Binding-site contacts:
Ligand atom C8 contacts residue ASN698 of chain 1.A at 3.8 Å.
Ligand atom O7 contacts residue ARG701 of chain 1.A at 3.0 Å (salt-bridge).
Ligand atom C4 contacts residue ASN698 of chain 1.A at 4.2 Å.
Ligand atom O5 contacts residue ARG695 of chain 1.A at 3.0 Å (salt-bridge).
Ligand atom N2 contacts residue ASN698 of chain 1.A at 3.1 Å (h-bond).
Ligand atom N2 contacts residue ARG701 of chain 1.A at 4.3 Å.
Ligand atom C1 contacts residue ARG695 of chain 1.A at 3.8 Å.
Ligand atom C5 contacts residue ASN698 of chain 1.A at 3.7 Å.
Ligand atom C7 contacts residue ARG701 of chain 1.A at 3.5 Å.
Ligand atom C7 contacts residue ASN698 of chain 1.A at 3.4 Å.
Ligand atom C2 contacts residue ASN698 of chain 1.A at 2.5 Å.
Ligand atom C8 contacts residue ARG701 of chain 1.A at 3.8 Å.
Ligand atom C7 contacts residue ARG674 of chain 1.A at 4.4 Å.
Ligand atom C8 contacts residue ARG674 of chain 1.A at 3.9 Å.
Ligand atom O6 contacts residue ARG695 of chain 1.A at 3.8 Å.
Ligand atom C6 contacts residue ARG695 of chain 1.A at 3.9 Å.
Ligand atom N2 contacts residue ARG674 of chain 1.A at 4.3 Å.
Ligand atom C3 contacts residue ASN698 of chain 1.A at 3.9 Å.
Ligand atom C1 contacts residue ARG674 of chain 1.A at 4.1 Å.
Ligand atom C5 contacts residue ARG695 of chain 1.A at 4.0 Å.
Ligand atom O5 contacts residue ASN698 of chain 1.A at 2.4 Å (h-bond).
Ligand atom O7 contacts residue ASN698 of chain 1.A at 3.2 Å (h-bond).
Ligand atom C1 contacts residue ASN698 of chain 1.A at 1.5 Å.

The protein below binds the small molecule below.
Small molecule (SMILES): CC(=O)N[C@@H]1[C@@H](O)[C@H](O)[C@@H](CO)O[C@H]1O

Sequence of chain 1.A:
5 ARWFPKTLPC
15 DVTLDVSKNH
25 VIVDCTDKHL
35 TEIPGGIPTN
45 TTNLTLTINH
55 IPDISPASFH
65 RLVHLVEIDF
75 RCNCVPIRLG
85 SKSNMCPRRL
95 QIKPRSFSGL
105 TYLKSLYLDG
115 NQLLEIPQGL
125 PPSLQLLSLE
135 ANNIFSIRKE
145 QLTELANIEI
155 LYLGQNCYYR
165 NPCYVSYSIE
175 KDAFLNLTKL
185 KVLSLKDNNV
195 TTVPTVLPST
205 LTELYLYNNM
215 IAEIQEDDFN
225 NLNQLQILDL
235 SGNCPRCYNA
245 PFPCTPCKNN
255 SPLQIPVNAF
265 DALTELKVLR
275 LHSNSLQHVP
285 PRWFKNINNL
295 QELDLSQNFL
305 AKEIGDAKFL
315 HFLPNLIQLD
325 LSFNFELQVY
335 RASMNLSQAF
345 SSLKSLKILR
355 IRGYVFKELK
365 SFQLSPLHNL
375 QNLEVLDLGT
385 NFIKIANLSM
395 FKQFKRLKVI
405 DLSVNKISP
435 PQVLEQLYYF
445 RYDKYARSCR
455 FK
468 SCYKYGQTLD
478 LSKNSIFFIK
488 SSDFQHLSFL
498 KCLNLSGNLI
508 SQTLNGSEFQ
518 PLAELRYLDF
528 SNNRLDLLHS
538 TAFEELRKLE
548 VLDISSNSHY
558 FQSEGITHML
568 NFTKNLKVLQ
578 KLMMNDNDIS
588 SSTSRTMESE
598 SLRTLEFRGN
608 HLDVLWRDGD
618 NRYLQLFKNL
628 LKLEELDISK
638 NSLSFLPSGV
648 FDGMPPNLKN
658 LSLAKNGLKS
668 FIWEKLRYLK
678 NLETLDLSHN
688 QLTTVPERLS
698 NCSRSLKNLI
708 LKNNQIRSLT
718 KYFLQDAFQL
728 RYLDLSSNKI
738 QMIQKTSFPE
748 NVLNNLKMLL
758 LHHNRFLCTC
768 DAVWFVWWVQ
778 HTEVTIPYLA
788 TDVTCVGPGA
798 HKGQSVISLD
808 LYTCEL